A protein and the small-molecule ligand that binds it are described below.
Small molecule (SMILES): N[C@@H](CC(=O)O)C(=O)O

Sequence of chain 1.B:
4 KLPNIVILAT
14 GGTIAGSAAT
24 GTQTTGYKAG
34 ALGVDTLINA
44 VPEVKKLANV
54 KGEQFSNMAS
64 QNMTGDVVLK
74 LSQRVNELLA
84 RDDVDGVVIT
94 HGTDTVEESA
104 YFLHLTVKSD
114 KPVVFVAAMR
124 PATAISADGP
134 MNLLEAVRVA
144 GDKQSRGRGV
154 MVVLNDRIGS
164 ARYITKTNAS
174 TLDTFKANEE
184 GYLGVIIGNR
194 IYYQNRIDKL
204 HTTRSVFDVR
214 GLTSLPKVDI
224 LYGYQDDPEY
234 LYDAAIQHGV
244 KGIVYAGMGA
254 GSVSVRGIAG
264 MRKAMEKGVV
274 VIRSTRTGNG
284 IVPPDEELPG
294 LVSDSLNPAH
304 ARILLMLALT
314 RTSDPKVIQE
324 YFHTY

Binding-site contacts:
Ligand atom OXT contacts residue ALA62 of chain 1.D at 3.4 Å.
Ligand atom CB contacts residue THR16 of chain 1.D at 3.1 Å.
Ligand atom C contacts residue SER63 of chain 1.D at 3.5 Å.
Ligand atom CA contacts residue GLN64 of chain 1.D at 4.1 Å.
Ligand atom OD2 contacts residue THR16 of chain 1.D at 3.2 Å (h-bond).
Ligand atom OD2 contacts residue THR96 of chain 1.D at 2.6 Å (h-bond).
Ligand atom OD2 contacts residue ALA121 of chain 1.D at 3.0 Å (h-bond).
Ligand atom OXT contacts residue THR16 of chain 1.D at 4.0 Å.
Ligand atom C contacts residue ASP97 of chain 1.D at 3.9 Å.
Ligand atom OXT contacts residue GLY95 of chain 1.D at 3.4 Å.
Ligand atom C contacts residue GLY15 of chain 1.D at 4.2 Å.
Ligand atom N contacts residue ASP97 of chain 1.D at 3.3 Å (salt-bridge).
Ligand atom CB contacts residue THR96 of chain 1.D at 3.4 Å.
Ligand atom OD1 contacts residue ALA121 of chain 1.D at 3.6 Å (h-bond).
Ligand atom OXT contacts residue GLY15 of chain 1.D at 3.4 Å.
Ligand atom OXT contacts residue GLN64 of chain 1.D at 3.8 Å.
Ligand atom N contacts residue THR16 of chain 1.D at 4.1 Å.
Ligand atom O contacts residue THR96 of chain 1.D at 3.3 Å (h-bond).
Ligand atom CB contacts residue ASP97 of chain 1.D at 3.7 Å.
Ligand atom O contacts residue ASP97 of chain 1.D at 3.1 Å (salt-bridge).
Ligand atom OD1 contacts residue GLY15 of chain 1.D at 4.0 Å.
Ligand atom C contacts residue GLN64 of chain 1.D at 3.7 Å.
Ligand atom CG contacts residue THR16 of chain 1.D at 2.8 Å.
Ligand atom O contacts residue GLY95 of chain 1.D at 3.3 Å.
Ligand atom CG contacts residue THR96 of chain 1.D at 2.9 Å.
Ligand atom OD1 contacts residue THR16 of chain 1.D at 3.0 Å (h-bond).
Ligand atom OD2 contacts residue MET122 of chain 1.D at 3.9 Å.
Ligand atom OXT contacts residue SER63 of chain 1.D at 2.8 Å (h-bond).
Ligand atom OD1 contacts residue GLY95 of chain 1.D at 3.3 Å.
Ligand atom CA contacts residue ASP97 of chain 1.D at 3.9 Å.
Ligand atom N contacts residue GLN64 of chain 1.D at 3.1 Å (h-bond).
Ligand atom OXT contacts residue ALA32 of chain 1.D at 4.1 Å.
Ligand atom N contacts residue SER255 of chain 1.B at 4.2 Å.
Ligand atom O contacts residue GLN64 of chain 1.D at 3.9 Å.
Ligand atom C contacts residue THR96 of chain 1.D at 3.9 Å.
Ligand atom OD1 contacts residue THR96 of chain 1.D at 2.9 Å (h-bond).
Ligand atom O contacts residue SER63 of chain 1.D at 2.5 Å (h-bond).
Ligand atom CG contacts residue ALA121 of chain 1.D at 3.7 Å (hydrophobic).
Ligand atom CA contacts residue THR16 of chain 1.D at 3.2 Å.
Ligand atom C contacts residue GLY95 of chain 1.D at 3.5 Å.

Sequence of chain 1.D:
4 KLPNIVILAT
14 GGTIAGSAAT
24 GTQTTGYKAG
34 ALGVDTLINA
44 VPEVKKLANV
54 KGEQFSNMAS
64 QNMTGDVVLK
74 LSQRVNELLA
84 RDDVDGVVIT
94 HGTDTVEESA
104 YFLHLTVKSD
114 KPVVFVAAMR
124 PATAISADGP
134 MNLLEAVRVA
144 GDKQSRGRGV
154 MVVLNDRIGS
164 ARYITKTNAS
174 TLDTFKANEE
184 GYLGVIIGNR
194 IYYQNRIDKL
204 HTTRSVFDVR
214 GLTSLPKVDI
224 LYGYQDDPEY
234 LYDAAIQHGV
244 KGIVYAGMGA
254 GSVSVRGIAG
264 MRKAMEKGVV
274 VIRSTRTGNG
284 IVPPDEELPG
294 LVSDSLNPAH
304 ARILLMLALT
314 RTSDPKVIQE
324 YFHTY